Sequence of chain 1.A:
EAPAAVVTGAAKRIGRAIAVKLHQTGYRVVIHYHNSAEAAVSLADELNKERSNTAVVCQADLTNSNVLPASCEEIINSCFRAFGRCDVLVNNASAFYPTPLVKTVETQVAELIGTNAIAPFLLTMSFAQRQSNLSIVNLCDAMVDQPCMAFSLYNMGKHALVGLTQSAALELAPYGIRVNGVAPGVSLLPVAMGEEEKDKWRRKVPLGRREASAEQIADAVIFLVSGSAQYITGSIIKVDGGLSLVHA

The small molecule below binds the protein below.
Small molecule (SMILES): Nc1nc(N)nc(NC2CC2)n1

Binding-site contacts:
Ligand atom NAB contacts residue ASP181 of chain 1.A at 3.7 Å.
Ligand atom NAB contacts residue DTD1 of chain 1.G at 2.9 Å (h-bond).
Ligand atom CAD contacts residue LEU228 of chain 1.A at 3.5 Å (hydrophobic).
Ligand atom NAH contacts residue PHE117 of chain 1.A at 4.0 Å.
Ligand atom CAD contacts residue LEU229 of chain 1.A at 3.6 Å (hydrophobic).
Ligand atom NAA contacts residue SER115 of chain 1.A at 2.8 Å (h-bond).
Ligand atom NAE contacts residue TYR194 of chain 1.A at 3.6 Å (h-bond).
Ligand atom CAC contacts residue PRO230 of chain 1.A at 3.6 Å (hydrophobic).
Ligand atom CAI contacts residue SER115 of chain 1.A at 3.8 Å.
Ligand atom CAL contacts residue LEU228 of chain 1.A at 3.7 Å (hydrophobic).
Ligand atom CAJ contacts residue TYR194 of chain 1.A at 3.7 Å (hydrophobic).
Ligand atom CAK contacts residue NAP1 of chain 1.E at 3.5 Å.
Ligand atom CAI contacts residue PHE117 of chain 1.A at 3.3 Å (hydrophobic).
Ligand atom CAC contacts residue DTD1 of chain 1.G at 3.7 Å.
Ligand atom CAJ contacts residue NAP1 of chain 1.E at 3.6 Å.
Ligand atom NAA contacts residue PHE117 of chain 1.A at 3.5 Å.
Ligand atom CAL contacts residue NAP1 of chain 1.E at 3.7 Å.
Ligand atom NAF contacts residue PHE117 of chain 1.A at 3.7 Å.
Ligand atom NAA contacts residue NAP1 of chain 1.E at 3.1 Å (h-bond).
Ligand atom NAG contacts residue PHE117 of chain 1.A at 3.8 Å.
Ligand atom NAE contacts residue SER115 of chain 1.A at 4.0 Å.
Ligand atom CAI contacts residue NAP1 of chain 1.E at 3.3 Å.
Ligand atom NAH contacts residue NAP1 of chain 1.E at 3.4 Å (h-bond).
Ligand atom NAG contacts residue DTD1 of chain 1.G at 3.5 Å.
Ligand atom CAC contacts residue PHE117 of chain 1.A at 3.7 Å (hydrophobic).
Ligand atom NAE contacts residue NAP1 of chain 1.E at 2.8 Å (h-bond).
Ligand atom CAJ contacts residue DTD1 of chain 1.G at 3.9 Å.
Ligand atom CAL contacts residue DTD1 of chain 1.G at 3.6 Å.
Ligand atom NAF contacts residue NAP1 of chain 1.E at 2.7 Å (h-bond).
Ligand atom NAB contacts residue NAP1 of chain 1.E at 3.5 Å.
Ligand atom NAB contacts residue PHE117 of chain 1.A at 3.7 Å.
Ligand atom CAL contacts residue ARG34 of chain 1.A at 3.6 Å.
Ligand atom NAG contacts residue NAP1 of chain 1.E at 3.7 Å.
Ligand atom CAJ contacts residue PHE117 of chain 1.A at 3.6 Å (hydrophobic).
Ligand atom CAD contacts residue PRO230 of chain 1.A at 3.3 Å (hydrophobic).
Ligand atom NAH contacts residue ARG34 of chain 1.A at 3.5 Å (salt-bridge).
Ligand atom CAK contacts residue PHE117 of chain 1.A at 3.7 Å (hydrophobic).
Ligand atom NAB contacts residue TYR194 of chain 1.A at 2.9 Å (h-bond).
Ligand atom NAE contacts residue PHE117 of chain 1.A at 3.6 Å.
Ligand atom CAD contacts residue ARG34 of chain 1.A at 3.4 Å.